Binding-site contacts:
Ligand atom C2 contacts residue ASN1074 of chain 1.A at 2.6 Å.
Ligand atom O6 contacts residue ALA706 of chain 1.A at 4.3 Å.
Ligand atom C8 contacts residue ASN1074 of chain 1.A at 4.3 Å.
Ligand atom C1 contacts residue ASN1074 of chain 1.A at 1.4 Å.
Ligand atom C6 contacts residue ALA706 of chain 1.A at 3.9 Å (hydrophobic).
Ligand atom C5 contacts residue ASN1074 of chain 1.A at 3.6 Å.
Ligand atom O7 contacts residue ASN1074 of chain 1.A at 3.3 Å (h-bond).
Ligand atom O5 contacts residue ASN1074 of chain 1.A at 2.3 Å (h-bond).
Ligand atom C8 contacts residue GLU1072 of chain 1.A at 3.6 Å.
Ligand atom C3 contacts residue ASN1074 of chain 1.A at 3.9 Å.
Ligand atom C8 contacts residue LYS1073 of chain 1.A at 4.2 Å.
Ligand atom C5 contacts residue ALA706 of chain 1.A at 4.4 Å (hydrophobic).
Ligand atom N2 contacts residue ASN1074 of chain 1.A at 3.1 Å (h-bond).
Ligand atom C7 contacts residue ASN1074 of chain 1.A at 3.3 Å.
Ligand atom C4 contacts residue ASN1074 of chain 1.A at 4.3 Å.

A small-molecule ligand and the protein it binds are described below.
Small molecule (SMILES): CC(=O)N[C@@H]1[C@@H](O)[C@H](O)[C@@H](CO)O[C@H]1O

Sequence of chain 1.A:
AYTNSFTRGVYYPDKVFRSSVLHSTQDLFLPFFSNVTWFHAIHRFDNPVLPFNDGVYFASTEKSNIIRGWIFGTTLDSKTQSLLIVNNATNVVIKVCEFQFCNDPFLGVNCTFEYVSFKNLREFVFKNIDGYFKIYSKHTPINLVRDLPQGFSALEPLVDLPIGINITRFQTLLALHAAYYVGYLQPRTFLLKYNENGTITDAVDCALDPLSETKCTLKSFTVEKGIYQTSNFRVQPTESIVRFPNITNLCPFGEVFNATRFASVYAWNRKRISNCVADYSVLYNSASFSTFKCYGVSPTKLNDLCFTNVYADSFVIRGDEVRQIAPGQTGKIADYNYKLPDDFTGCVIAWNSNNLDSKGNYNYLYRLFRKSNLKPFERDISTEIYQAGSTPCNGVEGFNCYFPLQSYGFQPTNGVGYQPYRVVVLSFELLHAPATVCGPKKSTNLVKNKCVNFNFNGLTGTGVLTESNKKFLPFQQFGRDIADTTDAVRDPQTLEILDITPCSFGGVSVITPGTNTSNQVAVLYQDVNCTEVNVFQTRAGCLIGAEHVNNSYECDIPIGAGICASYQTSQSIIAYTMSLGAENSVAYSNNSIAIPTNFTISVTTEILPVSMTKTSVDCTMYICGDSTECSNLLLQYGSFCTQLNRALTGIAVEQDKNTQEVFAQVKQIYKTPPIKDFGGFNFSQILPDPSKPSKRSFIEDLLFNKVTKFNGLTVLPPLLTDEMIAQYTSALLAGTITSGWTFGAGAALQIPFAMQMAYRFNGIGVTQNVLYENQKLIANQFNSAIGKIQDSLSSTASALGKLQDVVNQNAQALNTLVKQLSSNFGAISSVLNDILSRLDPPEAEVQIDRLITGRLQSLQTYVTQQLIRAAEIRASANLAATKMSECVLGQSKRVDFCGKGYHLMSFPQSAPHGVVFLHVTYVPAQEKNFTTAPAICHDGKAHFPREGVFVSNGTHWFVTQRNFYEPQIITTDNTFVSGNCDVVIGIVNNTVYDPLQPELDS